Sequence of chain 1.A:
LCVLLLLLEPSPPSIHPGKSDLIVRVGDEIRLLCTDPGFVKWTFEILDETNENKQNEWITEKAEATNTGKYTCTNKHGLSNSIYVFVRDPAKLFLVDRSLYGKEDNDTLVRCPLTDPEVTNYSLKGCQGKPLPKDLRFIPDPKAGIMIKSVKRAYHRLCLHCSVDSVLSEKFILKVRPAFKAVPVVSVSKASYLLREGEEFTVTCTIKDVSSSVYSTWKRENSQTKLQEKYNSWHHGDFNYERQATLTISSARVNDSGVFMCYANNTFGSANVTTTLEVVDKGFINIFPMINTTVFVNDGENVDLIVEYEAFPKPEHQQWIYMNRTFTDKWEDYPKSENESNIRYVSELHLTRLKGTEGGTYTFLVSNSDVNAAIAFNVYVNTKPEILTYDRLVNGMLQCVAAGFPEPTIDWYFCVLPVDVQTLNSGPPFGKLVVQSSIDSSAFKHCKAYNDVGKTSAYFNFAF

A protein and the small-molecule ligand that binds it are described below.
Small molecule (SMILES): CC(=O)N[C@@H]1[C@@H](O)[C@H](O)[C@@H](CO)O[C@H]1O

Binding-site contacts:
Ligand atom O6 contacts residue ASN320 of chain 1.A at 3.7 Å.
Ligand atom C3 contacts residue ASN320 of chain 1.A at 3.8 Å.
Ligand atom O5 contacts residue ASN320 of chain 1.A at 2.4 Å (h-bond).
Ligand atom C2 contacts residue ASN320 of chain 1.A at 2.5 Å.
Ligand atom C1 contacts residue ASN320 of chain 1.A at 1.4 Å.
Ligand atom N2 contacts residue ASN320 of chain 1.A at 2.9 Å (h-bond).
Ligand atom C4 contacts residue ASN320 of chain 1.A at 4.3 Å.
Ligand atom C5 contacts residue ASN320 of chain 1.A at 3.7 Å.
Ligand atom C6 contacts residue ASN320 of chain 1.A at 4.3 Å.
Ligand atom C7 contacts residue ASN320 of chain 1.A at 4.1 Å.